Binding-site contacts:
Ligand atom C5 contacts residue GLN91 of chain 1.A at 4.2 Å.
Ligand atom O5 contacts residue ASN8 of chain 1.A at 2.4 Å (h-bond).
Ligand atom O5 contacts residue THR10 of chain 1.A at 3.4 Å (h-bond).
Ligand atom C5 contacts residue THR10 of chain 1.A at 3.4 Å.
Ligand atom O7 contacts residue GLN91 of chain 1.A at 4.0 Å.
Ligand atom C1 contacts residue GLU25 of chain 1.A at 4.3 Å.
Ligand atom C8 contacts residue ILE93 of chain 1.A at 3.9 Å (hydrophobic).
Ligand atom O6 contacts residue THR10 of chain 1.A at 4.5 Å.
Ligand atom C8 contacts residue ASN8 of chain 1.A at 4.3 Å.
Ligand atom O6 contacts residue ARG35 of chain 1.A at 4.3 Å.
Ligand atom C6 contacts residue THR10 of chain 1.A at 3.5 Å.
Ligand atom O7 contacts residue ASN8 of chain 1.A at 3.2 Å (h-bond).
Ligand atom C3 contacts residue ASN8 of chain 1.A at 3.7 Å.
Ligand atom C8 contacts residue THR10 of chain 1.A at 4.0 Å.
Ligand atom C4 contacts residue ASN8 of chain 1.A at 4.3 Å.
Ligand atom C8 contacts residue ARG6 of chain 1.A at 4.0 Å.
Ligand atom C1 contacts residue ASN8 of chain 1.A at 1.4 Å.
Ligand atom O4 contacts residue GLN91 of chain 1.A at 4.2 Å.
Ligand atom N2 contacts residue GLU25 of chain 1.A at 4.5 Å.
Ligand atom C7 contacts residue ASN8 of chain 1.A at 3.2 Å.
Ligand atom C8 contacts residue GLN91 of chain 1.A at 4.4 Å.
Ligand atom O7 contacts residue ILE93 of chain 1.A at 3.0 Å.
Ligand atom C1 contacts residue GLN91 of chain 1.A at 4.1 Å.
Ligand atom N2 contacts residue GLN91 of chain 1.A at 4.4 Å.
Ligand atom C3 contacts residue GLN91 of chain 1.A at 4.0 Å.
Ligand atom C8 contacts residue SER89 of chain 1.A at 4.2 Å.
Ligand atom C7 contacts residue ILE93 of chain 1.A at 3.6 Å (hydrophobic).
Ligand atom N2 contacts residue ASN8 of chain 1.A at 2.8 Å (h-bond).
Ligand atom C1 contacts residue THR10 of chain 1.A at 4.4 Å.
Ligand atom O6 contacts residue GLU25 of chain 1.A at 3.2 Å (salt-bridge).
Ligand atom C2 contacts residue GLU25 of chain 1.A at 4.2 Å.
Ligand atom C5 contacts residue ASN8 of chain 1.A at 3.7 Å.
Ligand atom O5 contacts residue GLU25 of chain 1.A at 4.2 Å.
Ligand atom C2 contacts residue ASN8 of chain 1.A at 2.5 Å.

Sequence of chain 1.A:
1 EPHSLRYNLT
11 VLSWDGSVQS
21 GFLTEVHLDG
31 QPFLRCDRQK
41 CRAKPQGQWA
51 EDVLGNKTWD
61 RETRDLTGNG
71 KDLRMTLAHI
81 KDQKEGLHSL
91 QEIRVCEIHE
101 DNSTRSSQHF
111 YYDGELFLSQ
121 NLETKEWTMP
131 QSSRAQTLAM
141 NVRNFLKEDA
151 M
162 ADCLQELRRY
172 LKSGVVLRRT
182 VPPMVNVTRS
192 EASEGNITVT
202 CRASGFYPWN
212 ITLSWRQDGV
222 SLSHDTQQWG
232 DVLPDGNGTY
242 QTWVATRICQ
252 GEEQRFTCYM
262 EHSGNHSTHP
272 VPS

This protein binds this small molecule.
Small molecule (SMILES): CC(=O)N[C@H]1[C@H](O[C@H]2[C@H](O)[C@@H](NC(C)=O)CO[C@@H]2CO)O[C@H](CO)[C@@H](O)[C@@H]1O